Binding-site contacts:
Ligand atom C02 contacts residue TYR145 of chain 1.A at 3.4 Å (hydrophobic).
Ligand atom C16 contacts residue GLN203 of chain 1.A at 3.7 Å.
Ligand atom C02 contacts residue ILE281 of chain 1.A at 3.6 Å (hydrophobic).
Ligand atom C12 contacts residue GOL1 of chain 1.G at 3.5 Å.
Ligand atom O22 contacts residue GLN203 of chain 1.A at 3.5 Å (h-bond).
Ligand atom C17 contacts residue TRP296 of chain 1.A at 3.7 Å (hydrophobic).
Ligand atom N10 contacts residue ZN1 of chain 1.K at 2.8 Å.
Ligand atom C13 contacts residue TRP296 of chain 1.A at 3.6 Å (hydrophobic).
Ligand atom C18 contacts residue THR183 of chain 1.A at 3.2 Å.
Ligand atom O01 contacts residue LYS214 of chain 1.A at 2.8 Å (salt-bridge).
Ligand atom O01 contacts residue PHE207 of chain 1.A at 3.4 Å.
Ligand atom O01 contacts residue ILE281 of chain 1.A at 3.3 Å.
Ligand atom C18 contacts residue GLN203 of chain 1.A at 3.6 Å.
Ligand atom O01 contacts residue LEU188 of chain 1.A at 3.4 Å.
Ligand atom N10 contacts residue TRP296 of chain 1.A at 3.5 Å.
Ligand atom C19 contacts residue THR183 of chain 1.A at 3.7 Å.
Ligand atom O26 contacts residue GOL1 of chain 1.G at 3.3 Å (h-bond).
Ligand atom C02 contacts residue THR196 of chain 1.A at 3.6 Å.
Ligand atom O06 contacts residue ZN1 of chain 1.K at 1.8 Å.
Ligand atom O27 contacts residue THR196 of chain 1.A at 2.7 Å (h-bond).
Ligand atom N14 contacts residue ASP201 of chain 1.A at 3.6 Å (salt-bridge).
Ligand atom O27 contacts residue TYR145 of chain 1.A at 2.5 Å (h-bond).
Ligand atom C18 contacts residue TRP296 of chain 1.A at 3.5 Å (hydrophobic).
Ligand atom N05 contacts residue HIS199 of chain 1.A at 3.6 Å (h-bond).
Ligand atom C25 contacts residue GOL1 of chain 1.G at 3.0 Å.
Ligand atom C03 contacts residue ILE281 of chain 1.A at 3.5 Å (hydrophobic).
Ligand atom O06 contacts residue HIS279 of chain 1.A at 2.8 Å (h-bond).
Ligand atom C17 contacts residue GLN203 of chain 1.A at 3.5 Å.
Ligand atom C11 contacts residue GOL1 of chain 1.G at 3.3 Å.
Ligand atom O26 contacts residue LEU186 of chain 1.A at 3.6 Å.
Ligand atom O01 contacts residue TYR145 of chain 1.A at 3.4 Å (h-bond).
Ligand atom O06 contacts residue HIS199 of chain 1.A at 3.0 Å (h-bond).
Ligand atom O22 contacts residue ASP201 of chain 1.A at 3.3 Å.
Ligand atom C09 contacts residue ZN1 of chain 1.K at 3.0 Å.
Ligand atom C13 contacts residue ASP201 of chain 1.A at 3.2 Å.
Ligand atom N10 contacts residue GOL1 of chain 1.G at 3.5 Å (h-bond).
Ligand atom O22 contacts residue GLU202 of chain 1.A at 3.6 Å.
Ligand atom N05 contacts residue ZN1 of chain 1.K at 2.7 Å.
Ligand atom O06 contacts residue ASP201 of chain 1.A at 3.5 Å (salt-bridge).
Ligand atom C07 contacts residue LEU188 of chain 1.A at 3.6 Å (hydrophobic).

The small molecule below binds the protein below.
Small molecule (SMILES): O=C(O)Cc1cs/c(=N\C(=O)[C@@H]2CCN(S(=O)(=O)c3ccccc3)C2)n1O

Sequence of chain 1.A:
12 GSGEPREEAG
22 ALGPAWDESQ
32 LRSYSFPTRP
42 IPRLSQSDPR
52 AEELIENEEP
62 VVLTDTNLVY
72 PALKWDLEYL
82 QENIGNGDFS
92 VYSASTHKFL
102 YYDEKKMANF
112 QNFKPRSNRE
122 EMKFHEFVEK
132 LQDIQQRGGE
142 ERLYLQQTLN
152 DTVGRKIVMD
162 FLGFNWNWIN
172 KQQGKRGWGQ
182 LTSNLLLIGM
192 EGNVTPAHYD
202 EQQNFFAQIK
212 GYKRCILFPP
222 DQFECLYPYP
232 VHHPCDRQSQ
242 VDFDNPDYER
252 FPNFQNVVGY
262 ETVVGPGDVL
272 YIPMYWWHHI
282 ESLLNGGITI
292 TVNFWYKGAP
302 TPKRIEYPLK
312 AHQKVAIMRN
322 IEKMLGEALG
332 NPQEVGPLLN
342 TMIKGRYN